Binding-site contacts:
Ligand atom C8 contacts residue ASN31 of chain 1.I at 3.2 Å.
Ligand atom C2 contacts residue ASN31 of chain 1.I at 2.5 Å.
Ligand atom C1 contacts residue LYS30 of chain 1.I at 4.5 Å.
Ligand atom C6 contacts residue ASN31 of chain 1.I at 4.4 Å.
Ligand atom C8 contacts residue LYS30 of chain 1.I at 3.9 Å.
Ligand atom C4 contacts residue ASN31 of chain 1.I at 4.3 Å.
Ligand atom C1 contacts residue ASN31 of chain 1.I at 1.4 Å.
Ligand atom C5 contacts residue ASN31 of chain 1.I at 3.7 Å.
Ligand atom C7 contacts residue ASN31 of chain 1.I at 3.4 Å.
Ligand atom C3 contacts residue ASN31 of chain 1.I at 3.8 Å.
Ligand atom N2 contacts residue ASN31 of chain 1.I at 2.9 Å (h-bond).
Ligand atom N2 contacts residue LYS30 of chain 1.I at 4.3 Å.
Ligand atom O5 contacts residue ASN31 of chain 1.I at 2.4 Å (h-bond).

Sequence of chain 1.I:
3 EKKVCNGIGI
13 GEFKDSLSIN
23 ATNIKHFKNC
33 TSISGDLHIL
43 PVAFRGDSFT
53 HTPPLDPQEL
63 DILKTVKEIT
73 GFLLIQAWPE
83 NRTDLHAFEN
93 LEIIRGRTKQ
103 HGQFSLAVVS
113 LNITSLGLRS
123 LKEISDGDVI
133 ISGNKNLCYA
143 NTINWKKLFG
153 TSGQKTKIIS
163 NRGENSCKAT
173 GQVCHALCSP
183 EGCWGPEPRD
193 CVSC

The small molecule below binds the protein below.
Small molecule (SMILES): CC(=O)N[C@@H]1[C@@H](O)[C@H](O)[C@@H](CO)O[C@H]1O